Binding-site contacts:
Ligand atom C6 contacts residue ASN142 of chain 2.A at 3.6 Å.
Ligand atom N5 contacts residue ALA144 of chain 2.A at 3.5 Å (h-bond).
Ligand atom O1 contacts residue HIS172 of chain 2.A at 3.5 Å.
Ligand atom C8 contacts residue GLU166 of chain 2.A at 3.5 Å.
Ligand atom F1 contacts residue GLU166 of chain 2.A at 3.4 Å.
Ligand atom C2 contacts residue CYS145 of chain 2.A at 2.8 Å (hydrophobic).
Ligand atom C19 contacts residue ARG188 of chain 2.A at 3.5 Å.
Ligand atom N5 contacts residue CYS145 of chain 2.A at 2.7 Å (h-bond).
Ligand atom O1 contacts residue HIS163 of chain 2.A at 2.8 Å (h-bond).
Ligand atom C22 contacts residue MET165 of chain 2.A at 3.5 Å (hydrophobic).
Ligand atom C21 contacts residue GLU166 of chain 2.A at 3.6 Å.
Ligand atom N2 contacts residue GLU166 of chain 2.A at 3.0 Å (salt-bridge).
Ligand atom C20 contacts residue HIS41 of chain 2.A at 3.5 Å.
Ligand atom C3 contacts residue CYS145 of chain 2.A at 1.8 Å (hydrophobic).
Ligand atom F3 contacts residue GLN192 of chain 2.A at 3.2 Å.
Ligand atom C20 contacts residue ASP187 of chain 2.A at 3.8 Å.
Ligand atom C22 contacts residue GLU166 of chain 2.A at 3.4 Å.
Ligand atom C8 contacts residue HIS163 of chain 2.A at 3.8 Å.
Ligand atom C10 contacts residue GLN189 of chain 2.A at 3.6 Å.
Ligand atom F2 contacts residue MET165 of chain 2.A at 2.9 Å.
Ligand atom F3 contacts residue MET165 of chain 2.A at 3.3 Å.
Ligand atom C20 contacts residue TYR54 of chain 2.A at 3.7 Å (hydrophobic).
Ligand atom C1 contacts residue HIS164 of chain 2.A at 3.7 Å.
Ligand atom O1 contacts residue PHE140 of chain 2.A at 3.5 Å.
Ligand atom O1 contacts residue GLU166 of chain 2.A at 3.5 Å.
Ligand atom F2 contacts residue LEU167 of chain 2.A at 3.4 Å.
Ligand atom C19 contacts residue ASP187 of chain 2.A at 3.7 Å.
Ligand atom C23 contacts residue GLU166 of chain 2.A at 3.5 Å.
Ligand atom O4 contacts residue GLN189 of chain 2.A at 3.4 Å.
Ligand atom N2 contacts residue PHE140 of chain 2.A at 3.3 Å (h-bond).
Ligand atom N1 contacts residue CYS145 of chain 2.A at 2.9 Å (h-bond).
Ligand atom N1 contacts residue HIS164 of chain 2.A at 2.9 Å (h-bond).
Ligand atom O3 contacts residue GLU166 of chain 2.A at 2.9 Å (salt-bridge).
Ligand atom C9 contacts residue HIS164 of chain 2.A at 3.5 Å.
Ligand atom O3 contacts residue MET165 of chain 2.A at 3.2 Å.
Ligand atom N4 contacts residue GLU166 of chain 2.A at 2.8 Å (salt-bridge).
Ligand atom F3 contacts residue THR190 of chain 2.A at 3.0 Å.
Ligand atom F2 contacts residue GLU166 of chain 2.A at 2.7 Å.
Ligand atom N5 contacts residue GLY143 of chain 2.A at 3.4 Å (h-bond).
Ligand atom C4 contacts residue CYS145 of chain 2.A at 3.3 Å (hydrophobic).

Sequence of chain 1.A:
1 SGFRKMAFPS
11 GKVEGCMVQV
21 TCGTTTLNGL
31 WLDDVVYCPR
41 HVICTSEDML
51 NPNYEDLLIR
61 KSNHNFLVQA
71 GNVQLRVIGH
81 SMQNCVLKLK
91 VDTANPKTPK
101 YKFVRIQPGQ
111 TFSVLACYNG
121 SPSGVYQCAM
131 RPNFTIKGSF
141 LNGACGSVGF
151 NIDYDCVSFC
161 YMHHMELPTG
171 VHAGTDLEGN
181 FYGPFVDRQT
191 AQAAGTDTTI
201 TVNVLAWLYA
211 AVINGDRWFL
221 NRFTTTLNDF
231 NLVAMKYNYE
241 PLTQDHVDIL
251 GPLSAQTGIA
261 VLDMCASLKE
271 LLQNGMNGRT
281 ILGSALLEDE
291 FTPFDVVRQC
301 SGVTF

A protein and the small-molecule ligand that binds it are described below.
Small molecule (SMILES): [H]/N=C/[C@H](C[C@@H]1CCNC1=O)NC(=O)[C@@H]1[C@@H]2[C@H](CN1C(=O)[C@@H](NC(=O)C(F)(F)F)C(C)(C)C)C2(C)C

Sequence of chain 2.A:
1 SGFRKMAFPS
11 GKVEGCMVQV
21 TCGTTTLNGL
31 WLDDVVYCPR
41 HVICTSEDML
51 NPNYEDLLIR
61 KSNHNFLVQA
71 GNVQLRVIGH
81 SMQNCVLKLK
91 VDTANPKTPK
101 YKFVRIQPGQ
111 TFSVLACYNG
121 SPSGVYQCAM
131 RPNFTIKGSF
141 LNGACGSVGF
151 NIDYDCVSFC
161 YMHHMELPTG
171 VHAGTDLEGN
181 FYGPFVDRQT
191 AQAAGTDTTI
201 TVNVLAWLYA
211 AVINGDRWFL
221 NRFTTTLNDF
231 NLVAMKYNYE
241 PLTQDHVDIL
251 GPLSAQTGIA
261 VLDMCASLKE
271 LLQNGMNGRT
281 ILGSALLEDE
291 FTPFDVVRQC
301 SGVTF